Sequence of chain 1.F:
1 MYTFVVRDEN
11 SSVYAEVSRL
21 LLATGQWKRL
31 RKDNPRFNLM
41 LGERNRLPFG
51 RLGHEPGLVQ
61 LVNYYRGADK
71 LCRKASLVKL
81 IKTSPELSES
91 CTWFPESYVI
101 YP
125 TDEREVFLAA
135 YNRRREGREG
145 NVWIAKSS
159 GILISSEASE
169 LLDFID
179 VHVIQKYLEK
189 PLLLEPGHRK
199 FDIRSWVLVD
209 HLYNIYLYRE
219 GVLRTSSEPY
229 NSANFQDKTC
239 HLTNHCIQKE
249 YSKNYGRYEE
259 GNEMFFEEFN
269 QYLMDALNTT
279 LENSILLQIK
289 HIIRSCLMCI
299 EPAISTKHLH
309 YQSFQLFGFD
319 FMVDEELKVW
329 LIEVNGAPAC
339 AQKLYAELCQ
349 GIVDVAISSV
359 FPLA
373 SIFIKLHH

A protein and the small-molecule ligand that binds it are described below.
Small molecule (SMILES): Nc1ncnc2c1ncn2[C@@H]1O[C@H](CO[P](=O)(O)O[P](=O)(O)CP(=O)(O)O)[C@@H](O)[C@H]1O

Binding-site contacts:
Ligand atom O2' contacts residue THR241 of chain 1.F at 3.1 Å (h-bond).
Ligand atom O1G contacts residue ASP318 of chain 1.F at 3.4 Å (salt-bridge).
Ligand atom O2G contacts residue GLU331 of chain 1.F at 2.6 Å (salt-bridge).
Ligand atom O2' contacts residue HIS239 of chain 1.F at 3.7 Å.
Ligand atom C2 contacts residue LYS198 of chain 1.F at 3.4 Å.
Ligand atom O2G contacts residue ASP318 of chain 1.F at 2.6 Å (salt-bridge).
Ligand atom C3B contacts residue ASN242 of chain 1.F at 3.0 Å.
Ligand atom O3' contacts residue ASP200 of chain 1.F at 3.7 Å.
Ligand atom O2A contacts residue LYS150 of chain 1.F at 2.6 Å (salt-bridge).
Ligand atom N3 contacts residue LYS198 of chain 1.F at 2.9 Å (salt-bridge).
Ligand atom C8 contacts residue ILE148 of chain 1.F at 3.8 Å (hydrophobic).
Ligand atom C5' contacts residue ASN242 of chain 1.F at 3.2 Å.
Ligand atom C8 contacts residue LYS150 of chain 1.F at 3.3 Å.
Ligand atom N3 contacts residue TYR185 of chain 1.F at 3.8 Å.
Ligand atom C4' contacts residue ASN242 of chain 1.F at 3.4 Å.
Ligand atom PG contacts residue MG1 of chain 1.W at 3.8 Å.
Ligand atom O1G contacts residue ARG222 of chain 1.F at 3.1 Å (salt-bridge).
Ligand atom O3G contacts residue MG1 of chain 1.W at 2.4 Å.
Ligand atom C3' contacts residue THR241 of chain 1.F at 3.6 Å.
Ligand atom C5 contacts residue GLN183 of chain 1.F at 3.8 Å.
Ligand atom N6 contacts residue TYR185 of chain 1.F at 3.8 Å.
Ligand atom PG contacts residue ASN333 of chain 1.F at 3.8 Å.
Ligand atom O1B contacts residue LYS74 of chain 1.F at 3.3 Å (salt-bridge).
Ligand atom O1B contacts residue GLU331 of chain 1.F at 2.9 Å (salt-bridge).
Ligand atom N7 contacts residue LYS150 of chain 1.F at 3.1 Å (salt-bridge).
Ligand atom O3G contacts residue ASN333 of chain 1.F at 2.7 Å (h-bond).
Ligand atom N1 contacts residue TYR185 of chain 1.F at 3.6 Å.
Ligand atom O3G contacts residue GLU331 of chain 1.F at 2.7 Å (salt-bridge).
Ligand atom N7 contacts residue GLN183 of chain 1.F at 3.1 Å (h-bond).
Ligand atom PG contacts residue GLU331 of chain 1.F at 3.2 Å.
Ligand atom N6 contacts residue LYS184 of chain 1.F at 3.0 Å (salt-bridge).
Ligand atom O3' contacts residue THR241 of chain 1.F at 2.3 Å (h-bond).
Ligand atom N6 contacts residue GLN183 of chain 1.F at 3.2 Å (h-bond).
Ligand atom O2G contacts residue ASN333 of chain 1.F at 3.4 Å (h-bond).
Ligand atom O2A contacts residue LYS74 of chain 1.F at 3.6 Å.
Ligand atom O1G contacts residue ARG202 of chain 1.F at 3.4 Å (salt-bridge).
Ligand atom PG contacts residue ASP318 of chain 1.F at 3.5 Å.
Ligand atom O1B contacts residue MG1 of chain 1.W at 2.5 Å.
Ligand atom N1 contacts residue LEU186 of chain 1.F at 2.9 Å (h-bond).
Ligand atom C2 contacts residue LEU186 of chain 1.F at 3.5 Å (hydrophobic).